Binding-site contacts:
Ligand atom C5' contacts residue ASN414 of chain 19.A at 3.3 Å.
Ligand atom C4' contacts residue VAL47 of chain 19.A at 4.1 Å (hydrophobic).
Ligand atom C4' contacts residue ASN414 of chain 19.A at 3.0 Å.
Ligand atom O3' contacts residue VAL47 of chain 19.A at 3.1 Å.
Ligand atom O4' contacts residue ASN414 of chain 19.A at 2.9 Å (h-bond).
Ligand atom C5' contacts residue ARG412 of chain 19.A at 3.0 Å.
Ligand atom C4' contacts residue ARG412 of chain 19.A at 4.4 Å.
Ligand atom P contacts residue ARG412 of chain 19.A at 2.7 Å.
Ligand atom OP2 contacts residue ARG412 of chain 19.A at 1.4 Å (salt-bridge).
Ligand atom C3' contacts residue VAL47 of chain 19.A at 4.0 Å (hydrophobic).
Ligand atom OP1 contacts residue ARG412 of chain 19.A at 3.8 Å.
Ligand atom O3' contacts residue ARG412 of chain 19.A at 4.3 Å.
Ligand atom C2' contacts residue VAL47 of chain 19.A at 4.3 Å (hydrophobic).
Ligand atom P contacts residue LYS21 of chain 18.C at 3.4 Å.
Ligand atom C3' contacts residue ASN414 of chain 19.A at 4.5 Å.
Ligand atom OP2 contacts residue ARG18 of chain 18.C at 3.7 Å.
Ligand atom C1' contacts residue ASN414 of chain 19.A at 4.1 Å.
Ligand atom O5' contacts residue ARG412 of chain 19.A at 3.1 Å (salt-bridge).
Ligand atom OP1 contacts residue LYS21 of chain 18.C at 3.9 Å.
Ligand atom OP2 contacts residue LYS21 of chain 18.C at 2.7 Å (salt-bridge).
Ligand atom OP1 contacts residue ARG18 of chain 18.C at 4.0 Å.

This protein binds this small molecule.
Small molecule (SMILES): Nc1ccn([C@H]2C[C@H](O)[C@@H](COP(=O)(O)O)O2)c(=O)n1

Sequence of chain 18.C:
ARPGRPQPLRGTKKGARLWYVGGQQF

Sequence of chain 19.A:
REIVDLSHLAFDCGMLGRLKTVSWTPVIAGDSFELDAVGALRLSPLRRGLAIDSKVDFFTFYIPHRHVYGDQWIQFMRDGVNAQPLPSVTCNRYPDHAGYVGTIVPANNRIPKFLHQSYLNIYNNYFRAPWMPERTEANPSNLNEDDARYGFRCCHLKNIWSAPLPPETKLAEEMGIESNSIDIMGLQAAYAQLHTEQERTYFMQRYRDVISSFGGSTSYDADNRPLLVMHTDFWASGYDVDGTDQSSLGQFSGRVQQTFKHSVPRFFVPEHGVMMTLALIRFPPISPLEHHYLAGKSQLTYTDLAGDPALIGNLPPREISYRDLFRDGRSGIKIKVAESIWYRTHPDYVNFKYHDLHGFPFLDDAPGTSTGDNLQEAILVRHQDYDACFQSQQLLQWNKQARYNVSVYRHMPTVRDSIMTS